This small molecule binds to this protein.
Small molecule (SMILES): OC[C@H]1O[C@@H](O)[C@H](O)[C@@H](O)[C@H]1O

Binding-site contacts:
Ligand atom O1 contacts residue GLY346 of chain 1.B at 4.1 Å.
Ligand atom O4 contacts residue TYR47 of chain 1.B at 3.4 Å.
Ligand atom O3 contacts residue ILE184 of chain 1.B at 4.1 Å.
Ligand atom C3 contacts residue GLY183 of chain 1.B at 4.1 Å.
Ligand atom O6 contacts residue HIS44 of chain 1.B at 2.7 Å (h-bond).
Ligand atom O3 contacts residue CYS182 of chain 1.B at 3.9 Å.
Ligand atom C3 contacts residue ASP46 of chain 1.B at 3.3 Å.
Ligand atom O3 contacts residue TYR236 of chain 1.B at 3.8 Å.
Ligand atom C6 contacts residue GLU43 of chain 1.B at 3.4 Å.
Ligand atom C4 contacts residue ASP46 of chain 1.B at 3.1 Å.
Ligand atom C3 contacts residue ASP186 of chain 1.B at 3.9 Å.
Ligand atom O5 contacts residue GLY346 of chain 1.B at 3.7 Å.
Ligand atom C3 contacts residue MET185 of chain 1.B at 4.2 Å (hydrophobic).
Ligand atom C2 contacts residue CYS182 of chain 1.B at 3.8 Å (hydrophobic).
Ligand atom O6 contacts residue GLY42 of chain 1.B at 4.1 Å.
Ligand atom O6 contacts residue MET185 of chain 1.B at 3.9 Å.
Ligand atom C1 contacts residue ASP186 of chain 1.B at 3.6 Å.
Ligand atom O5 contacts residue TYR236 of chain 1.B at 3.5 Å.
Ligand atom O2 contacts residue ASP186 of chain 1.B at 2.8 Å (salt-bridge).
Ligand atom O3 contacts residue MET185 of chain 1.B at 4.0 Å.
Ligand atom C1 contacts residue ARG37 of chain 1.B at 4.2 Å.
Ligand atom O6 contacts residue GLU43 of chain 1.B at 2.6 Å (salt-bridge).
Ligand atom C4 contacts residue MET185 of chain 1.B at 4.1 Å (hydrophobic).
Ligand atom O3 contacts residue GLY183 of chain 1.B at 3.0 Å (h-bond).
Ligand atom O4 contacts residue TYR236 of chain 1.B at 2.5 Å (h-bond).
Ligand atom O1 contacts residue ARG37 of chain 1.B at 4.0 Å.
Ligand atom C4 contacts residue TYR236 of chain 1.B at 3.5 Å (hydrophobic).
Ligand atom O4 contacts residue ASP46 of chain 1.B at 2.8 Å (salt-bridge).
Ligand atom O2 contacts residue CYS182 of chain 1.B at 3.0 Å.
Ligand atom C5 contacts residue GLU43 of chain 1.B at 4.0 Å.
Ligand atom O5 contacts residue GLY345 of chain 1.B at 4.2 Å.
Ligand atom C3 contacts residue TYR236 of chain 1.B at 3.7 Å (hydrophobic).
Ligand atom C5 contacts residue TYR236 of chain 1.B at 4.3 Å (hydrophobic).
Ligand atom C2 contacts residue ASP186 of chain 1.B at 3.6 Å.
Ligand atom O3 contacts residue ASP46 of chain 1.B at 2.4 Å (salt-bridge).
Ligand atom C5 contacts residue MET185 of chain 1.B at 4.1 Å (hydrophobic).
Ligand atom C6 contacts residue HIS44 of chain 1.B at 3.5 Å.
Ligand atom O1 contacts residue ASP186 of chain 1.B at 3.5 Å (salt-bridge).
Ligand atom C6 contacts residue GLY345 of chain 1.B at 4.1 Å.
Ligand atom C2 contacts residue TYR236 of chain 1.B at 3.5 Å (hydrophobic).

Sequence of chain 1.B:
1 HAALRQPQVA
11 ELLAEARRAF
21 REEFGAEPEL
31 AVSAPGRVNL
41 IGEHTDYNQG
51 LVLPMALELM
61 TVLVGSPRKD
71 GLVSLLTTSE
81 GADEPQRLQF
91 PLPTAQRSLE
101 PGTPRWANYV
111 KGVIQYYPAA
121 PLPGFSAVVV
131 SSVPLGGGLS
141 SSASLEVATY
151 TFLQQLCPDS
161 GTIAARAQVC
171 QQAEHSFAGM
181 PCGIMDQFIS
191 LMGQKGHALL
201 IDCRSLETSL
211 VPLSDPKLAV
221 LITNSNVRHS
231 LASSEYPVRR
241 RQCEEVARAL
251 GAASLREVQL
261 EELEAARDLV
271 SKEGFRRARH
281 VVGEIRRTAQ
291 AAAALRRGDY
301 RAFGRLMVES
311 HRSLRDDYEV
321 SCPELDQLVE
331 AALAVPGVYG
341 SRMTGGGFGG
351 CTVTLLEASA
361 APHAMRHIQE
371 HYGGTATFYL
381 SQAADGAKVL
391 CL